Binding-site contacts:
Ligand atom FAD contacts residue MET80 of chain 1.B at 4.0 Å.
Ligand atom FAC contacts residue HIS215 of chain 1.B at 3.9 Å.
Ligand atom CAQ contacts residue ILE113 of chain 1.B at 4.2 Å (hydrophobic).
Ligand atom CAF contacts residue ALA42 of chain 1.B at 4.2 Å (hydrophobic).
Ligand atom FAD contacts residue MET76 of chain 1.B at 4.2 Å.
Ligand atom OAA contacts residue LEU216 of chain 1.B at 3.5 Å.
Ligand atom FAC contacts residue LEU216 of chain 1.B at 3.8 Å.
Ligand atom CAN contacts residue PHE96 of chain 1.B at 3.6 Å (hydrophobic).
Ligand atom CAG contacts residue LEU38 of chain 1.B at 3.5 Å (hydrophobic).
Ligand atom CAJ contacts residue LEU120 of chain 1.B at 4.2 Å (hydrophobic).
Ligand atom CAF contacts residue LEU38 of chain 1.B at 4.3 Å (hydrophobic).
Ligand atom CAH contacts residue PHE96 of chain 1.B at 4.0 Å (hydrophobic).
Ligand atom CAJ contacts residue PHE96 of chain 1.B at 4.2 Å (hydrophobic).
Ligand atom OAA contacts residue MET35 of chain 1.B at 4.0 Å.
Ligand atom FAD contacts residue ILE116 of chain 1.B at 3.7 Å.
Ligand atom CAG contacts residue ALA42 of chain 1.B at 4.1 Å (hydrophobic).
Ligand atom CAO contacts residue PHE96 of chain 1.B at 3.7 Å (hydrophobic).
Ligand atom CAK contacts residue LEU38 of chain 1.B at 4.0 Å (hydrophobic).
Ligand atom FAE contacts residue ILE113 of chain 1.B at 3.1 Å.
Ligand atom OAB contacts residue GLU45 of chain 1.B at 2.4 Å (salt-bridge).
Ligand atom CAI contacts residue MET80 of chain 1.B at 3.8 Å (hydrophobic).
Ligand atom CAQ contacts residue GLY212 of chain 1.B at 3.9 Å.
Ligand atom CAH contacts residue LEU83 of chain 1.B at 4.0 Å (hydrophobic).
Ligand atom FAC contacts residue GLY212 of chain 1.B at 3.4 Å.
Ligand atom CAM contacts residue PHE96 of chain 1.B at 4.1 Å (hydrophobic).
Ligand atom OAB contacts residue ARG86 of chain 1.B at 3.5 Å (salt-bridge).
Ligand atom CAH contacts residue LEU79 of chain 1.B at 3.6 Å (hydrophobic).
Ligand atom CAF contacts residue GLU45 of chain 1.B at 3.0 Å.
Ligand atom FAD contacts residue GLY212 of chain 1.B at 3.3 Å.
Ligand atom CAG contacts residue PHE96 of chain 1.B at 3.8 Å (hydrophobic).
Ligand atom CAI contacts residue LEU83 of chain 1.B at 4.2 Å (hydrophobic).
Ligand atom OAB contacts residue LEU79 of chain 1.B at 3.6 Å.
Ligand atom CAI contacts residue MET76 of chain 1.B at 4.1 Å (hydrophobic).
Ligand atom CAF contacts residue LEU41 of chain 1.B at 4.1 Å (hydrophobic).
Ligand atom CAO contacts residue LEU83 of chain 1.B at 4.2 Å (hydrophobic).
Ligand atom CAM contacts residue LEU79 of chain 1.B at 3.8 Å (hydrophobic).
Ligand atom CAF contacts residue PHE96 of chain 1.B at 3.9 Å (hydrophobic).
Ligand atom CAM contacts residue GLU45 of chain 1.B at 3.2 Å.
Ligand atom CAK contacts residue PHE96 of chain 1.B at 4.1 Å (hydrophobic).
Ligand atom FAE contacts residue ILE116 of chain 1.B at 3.6 Å.

The small molecule below binds the protein below.
Small molecule (SMILES): O=C(N1CCc2cc(O)ccc2C1)C(F)(F)F

Sequence of chain 1.B:
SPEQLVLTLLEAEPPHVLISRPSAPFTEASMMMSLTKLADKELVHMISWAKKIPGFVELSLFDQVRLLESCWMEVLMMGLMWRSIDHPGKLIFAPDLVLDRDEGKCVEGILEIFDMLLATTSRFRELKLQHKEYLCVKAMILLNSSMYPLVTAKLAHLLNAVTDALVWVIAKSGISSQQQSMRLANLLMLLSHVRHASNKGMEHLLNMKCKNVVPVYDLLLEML